The protein below binds the small molecule below.
Small molecule (SMILES): CC(=O)N[C@@H]1[C@@H](O)[C@H](O)[C@@H](CO)O[C@H]1O

Binding-site contacts:
Ligand atom C1 contacts residue ASN103 of chain 1.B at 1.4 Å.
Ligand atom O7 contacts residue ASN103 of chain 1.B at 4.3 Å.
Ligand atom C3 contacts residue ASN103 of chain 1.B at 3.8 Å.
Ligand atom C6 contacts residue GLY114 of chain 1.B at 4.4 Å.
Ligand atom O6 contacts residue GLY114 of chain 1.B at 3.4 Å.
Ligand atom C7 contacts residue ASN103 of chain 1.B at 3.8 Å.
Ligand atom C4 contacts residue ASN103 of chain 1.B at 4.2 Å.
Ligand atom N2 contacts residue ASN103 of chain 1.B at 2.9 Å (h-bond).
Ligand atom C5 contacts residue ASN103 of chain 1.B at 3.7 Å.
Ligand atom C2 contacts residue ASN103 of chain 1.B at 2.5 Å.
Ligand atom O5 contacts residue ASN103 of chain 1.B at 2.4 Å (h-bond).
Ligand atom O6 contacts residue ARG113 of chain 1.B at 4.3 Å.

Sequence of chain 1.B:
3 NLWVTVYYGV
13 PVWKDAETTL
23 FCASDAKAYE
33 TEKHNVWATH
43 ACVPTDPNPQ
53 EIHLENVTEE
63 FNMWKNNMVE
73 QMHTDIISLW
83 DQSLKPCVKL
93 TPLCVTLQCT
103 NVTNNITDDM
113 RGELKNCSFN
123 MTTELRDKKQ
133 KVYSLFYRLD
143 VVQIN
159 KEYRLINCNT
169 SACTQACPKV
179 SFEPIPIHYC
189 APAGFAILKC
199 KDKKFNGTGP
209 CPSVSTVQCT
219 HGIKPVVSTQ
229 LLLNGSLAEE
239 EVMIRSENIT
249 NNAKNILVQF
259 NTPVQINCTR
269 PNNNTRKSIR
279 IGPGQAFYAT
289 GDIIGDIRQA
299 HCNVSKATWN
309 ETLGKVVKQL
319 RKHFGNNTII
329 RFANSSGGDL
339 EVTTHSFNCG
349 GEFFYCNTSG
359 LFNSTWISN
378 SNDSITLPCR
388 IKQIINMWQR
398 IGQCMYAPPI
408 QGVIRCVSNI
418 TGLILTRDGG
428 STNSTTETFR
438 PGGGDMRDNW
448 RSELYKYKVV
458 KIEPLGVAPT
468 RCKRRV